Sequence of chain 1.C:
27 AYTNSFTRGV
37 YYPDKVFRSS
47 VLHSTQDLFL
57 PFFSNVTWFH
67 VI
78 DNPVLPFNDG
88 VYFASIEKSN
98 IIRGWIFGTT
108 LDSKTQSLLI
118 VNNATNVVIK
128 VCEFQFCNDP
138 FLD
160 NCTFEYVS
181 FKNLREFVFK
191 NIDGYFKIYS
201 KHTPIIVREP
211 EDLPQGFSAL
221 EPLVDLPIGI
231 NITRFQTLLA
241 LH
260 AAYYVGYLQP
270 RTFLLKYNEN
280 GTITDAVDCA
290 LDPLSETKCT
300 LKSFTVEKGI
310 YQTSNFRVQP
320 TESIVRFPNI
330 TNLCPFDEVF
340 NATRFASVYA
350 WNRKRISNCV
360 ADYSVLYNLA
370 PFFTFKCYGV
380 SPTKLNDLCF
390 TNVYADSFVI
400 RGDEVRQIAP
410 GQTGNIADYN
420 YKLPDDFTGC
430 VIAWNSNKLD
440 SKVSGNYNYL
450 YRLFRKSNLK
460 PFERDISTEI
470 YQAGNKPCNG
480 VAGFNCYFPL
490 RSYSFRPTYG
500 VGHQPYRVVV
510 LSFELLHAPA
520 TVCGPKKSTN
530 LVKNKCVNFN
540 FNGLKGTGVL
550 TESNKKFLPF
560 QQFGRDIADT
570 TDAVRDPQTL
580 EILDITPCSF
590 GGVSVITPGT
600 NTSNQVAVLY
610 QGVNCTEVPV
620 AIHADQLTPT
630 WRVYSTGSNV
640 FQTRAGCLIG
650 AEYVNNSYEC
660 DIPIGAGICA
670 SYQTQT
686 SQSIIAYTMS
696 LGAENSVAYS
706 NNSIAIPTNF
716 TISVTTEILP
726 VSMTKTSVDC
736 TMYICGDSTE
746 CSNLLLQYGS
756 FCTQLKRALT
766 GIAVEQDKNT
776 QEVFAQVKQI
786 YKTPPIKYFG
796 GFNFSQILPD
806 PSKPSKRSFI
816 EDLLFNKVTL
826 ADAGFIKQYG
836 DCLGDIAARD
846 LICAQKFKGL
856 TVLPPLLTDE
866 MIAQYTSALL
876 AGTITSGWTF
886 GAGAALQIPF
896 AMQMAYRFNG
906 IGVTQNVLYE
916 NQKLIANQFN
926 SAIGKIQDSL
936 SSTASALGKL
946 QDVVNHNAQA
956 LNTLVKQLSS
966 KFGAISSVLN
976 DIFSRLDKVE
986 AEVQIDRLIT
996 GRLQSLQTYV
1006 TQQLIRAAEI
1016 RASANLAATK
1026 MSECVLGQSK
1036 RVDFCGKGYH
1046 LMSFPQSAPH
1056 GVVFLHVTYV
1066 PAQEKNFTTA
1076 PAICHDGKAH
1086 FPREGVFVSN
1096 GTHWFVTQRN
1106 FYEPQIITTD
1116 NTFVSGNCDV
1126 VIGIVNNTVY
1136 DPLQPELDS

Binding-site contacts:
Ligand atom C5 contacts residue ASN231 of chain 1.C at 3.6 Å.
Ligand atom C1 contacts residue THR233 of chain 1.C at 3.8 Å.
Ligand atom C7 contacts residue GLU462 of chain 1.B at 4.0 Å.
Ligand atom C8 contacts residue GLU462 of chain 1.B at 3.3 Å.
Ligand atom C8 contacts residue ASN231 of chain 1.C at 3.9 Å.
Ligand atom O6 contacts residue ASN231 of chain 1.C at 4.5 Å.
Ligand atom C7 contacts residue ASN231 of chain 1.C at 3.1 Å.
Ligand atom C6 contacts residue THR106 of chain 1.C at 4.0 Å.
Ligand atom C1 contacts residue THR106 of chain 1.C at 3.8 Å.
Ligand atom C5 contacts residue THR233 of chain 1.C at 3.9 Å.
Ligand atom N2 contacts residue ASN231 of chain 1.C at 3.0 Å (h-bond).
Ligand atom C2 contacts residue ASN231 of chain 1.C at 2.5 Å.
Ligand atom C3 contacts residue THR233 of chain 1.C at 4.5 Å.
Ligand atom O6 contacts residue THR107 of chain 1.C at 4.2 Å.
Ligand atom N2 contacts residue GLU462 of chain 1.B at 3.6 Å.
Ligand atom C7 contacts residue THR233 of chain 1.C at 4.4 Å.
Ligand atom C3 contacts residue ASN231 of chain 1.C at 3.8 Å.
Ligand atom O5 contacts residue THR106 of chain 1.C at 3.4 Å.
Ligand atom O5 contacts residue ASN231 of chain 1.C at 2.3 Å (h-bond).
Ligand atom O5 contacts residue THR233 of chain 1.C at 4.1 Å.
Ligand atom O3 contacts residue LYS459 of chain 1.B at 3.8 Å.
Ligand atom O6 contacts residue THR106 of chain 1.C at 3.4 Å.
Ligand atom O7 contacts residue THR233 of chain 1.C at 3.3 Å.
Ligand atom C4 contacts residue ASN231 of chain 1.C at 4.2 Å.
Ligand atom O7 contacts residue ASN231 of chain 1.C at 3.1 Å (h-bond).
Ligand atom C5 contacts residue THR106 of chain 1.C at 4.2 Å.
Ligand atom C1 contacts residue ASN231 of chain 1.C at 1.4 Å.
Ligand atom C6 contacts residue THR233 of chain 1.C at 4.5 Å.

Sequence of chain 1.B:
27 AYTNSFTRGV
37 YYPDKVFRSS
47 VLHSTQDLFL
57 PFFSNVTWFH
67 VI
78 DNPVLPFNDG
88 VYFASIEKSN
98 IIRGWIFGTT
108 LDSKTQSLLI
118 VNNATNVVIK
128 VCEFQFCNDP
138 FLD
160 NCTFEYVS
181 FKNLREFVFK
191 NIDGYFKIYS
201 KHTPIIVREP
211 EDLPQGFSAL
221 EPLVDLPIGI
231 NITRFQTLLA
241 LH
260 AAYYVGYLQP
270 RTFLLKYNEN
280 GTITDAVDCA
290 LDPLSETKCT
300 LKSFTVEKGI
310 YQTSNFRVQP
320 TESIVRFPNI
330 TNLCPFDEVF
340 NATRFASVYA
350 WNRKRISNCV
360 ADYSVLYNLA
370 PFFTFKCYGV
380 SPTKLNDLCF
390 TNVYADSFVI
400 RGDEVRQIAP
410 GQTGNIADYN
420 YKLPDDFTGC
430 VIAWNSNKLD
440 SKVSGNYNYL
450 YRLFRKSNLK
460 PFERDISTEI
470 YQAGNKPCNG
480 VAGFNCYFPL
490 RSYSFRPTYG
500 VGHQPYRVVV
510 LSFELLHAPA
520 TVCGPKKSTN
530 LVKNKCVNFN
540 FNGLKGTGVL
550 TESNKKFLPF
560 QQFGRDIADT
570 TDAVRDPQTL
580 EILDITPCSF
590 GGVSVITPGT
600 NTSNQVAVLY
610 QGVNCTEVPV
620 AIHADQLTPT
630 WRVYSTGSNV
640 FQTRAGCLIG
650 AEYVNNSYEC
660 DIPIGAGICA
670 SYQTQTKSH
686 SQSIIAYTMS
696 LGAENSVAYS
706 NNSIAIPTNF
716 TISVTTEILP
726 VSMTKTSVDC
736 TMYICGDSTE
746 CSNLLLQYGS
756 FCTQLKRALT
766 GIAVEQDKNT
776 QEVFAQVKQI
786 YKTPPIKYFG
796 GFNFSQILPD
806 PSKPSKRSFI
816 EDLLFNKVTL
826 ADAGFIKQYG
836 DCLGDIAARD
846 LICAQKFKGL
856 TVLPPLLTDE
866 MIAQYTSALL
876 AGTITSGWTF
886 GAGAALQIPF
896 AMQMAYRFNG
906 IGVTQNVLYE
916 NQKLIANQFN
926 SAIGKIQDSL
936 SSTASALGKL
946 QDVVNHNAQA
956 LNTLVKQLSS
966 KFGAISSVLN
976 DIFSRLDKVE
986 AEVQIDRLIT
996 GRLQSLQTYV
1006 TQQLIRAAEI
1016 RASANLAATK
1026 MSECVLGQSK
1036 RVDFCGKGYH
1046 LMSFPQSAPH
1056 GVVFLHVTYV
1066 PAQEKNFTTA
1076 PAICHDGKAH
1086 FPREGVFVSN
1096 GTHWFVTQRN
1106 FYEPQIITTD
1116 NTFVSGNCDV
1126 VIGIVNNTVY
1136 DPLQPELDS

A small-molecule ligand and the protein it binds are described below.
Small molecule (SMILES): CC(=O)N[C@H]1[C@H](O[C@H]2[C@H](O)[C@@H](NC(C)=O)CO[C@@H]2CO)O[C@H](CO)[C@@H](O)[C@@H]1O